Binding-site contacts:
Ligand atom P4 contacts residue LYS29 of chain 1.J at 3.0 Å.
Ligand atom O43 contacts residue LYS19 of chain 1.J at 3.2 Å (salt-bridge).
Ligand atom O53 contacts residue LYS73 of chain 1.I at 3.9 Å.
Ligand atom O52 contacts residue GLY72 of chain 1.I at 2.4 Å (h-bond).
Ligand atom C4 contacts residue LYS31 of chain 1.J at 4.1 Å.
Ligand atom P1 contacts residue LYS73 of chain 1.I at 4.0 Å.
Ligand atom O41 contacts residue LYS29 of chain 1.J at 3.0 Å (salt-bridge).
Ligand atom O52 contacts residue LYS71 of chain 1.I at 3.5 Å.
Ligand atom P5 contacts residue LYS29 of chain 1.J at 3.9 Å.
Ligand atom O43 contacts residue LYS31 of chain 1.J at 4.3 Å.
Ligand atom C6 contacts residue LYS71 of chain 1.I at 4.3 Å.
Ligand atom O43 contacts residue HIS32 of chain 1.J at 4.4 Å.
Ligand atom O11 contacts residue LYS71 of chain 1.I at 4.4 Å.
Ligand atom P4 contacts residue LYS31 of chain 1.J at 4.0 Å.
Ligand atom O4 contacts residue LYS31 of chain 1.J at 4.5 Å.
Ligand atom O5 contacts residue LYS31 of chain 1.J at 3.9 Å.
Ligand atom O12 contacts residue LYS73 of chain 1.I at 4.0 Å.
Ligand atom O11 contacts residue LYS73 of chain 1.I at 2.8 Å (salt-bridge).
Ligand atom P5 contacts residue LYS73 of chain 1.I at 4.1 Å.
Ligand atom O5 contacts residue LYS71 of chain 1.I at 4.1 Å.
Ligand atom O41 contacts residue LYS19 of chain 1.J at 4.4 Å.
Ligand atom C5 contacts residue LYS29 of chain 1.J at 4.0 Å.
Ligand atom O41 contacts residue HIS32 of chain 1.J at 3.6 Å.
Ligand atom C4 contacts residue LYS29 of chain 1.J at 3.9 Å.
Ligand atom O4 contacts residue LYS29 of chain 1.J at 3.0 Å (salt-bridge).
Ligand atom O6 contacts residue LYS73 of chain 1.I at 4.3 Å.
Ligand atom O3 contacts residue LYS71 of chain 1.I at 3.8 Å.
Ligand atom O51 contacts residue LYS29 of chain 1.J at 2.7 Å (salt-bridge).
Ligand atom P4 contacts residue HIS32 of chain 1.J at 4.0 Å.
Ligand atom O52 contacts residue LYS73 of chain 1.I at 3.0 Å (salt-bridge).
Ligand atom P5 contacts residue GLY72 of chain 1.I at 3.9 Å.
Ligand atom O42 contacts residue LYS29 of chain 1.J at 2.8 Å (salt-bridge).
Ligand atom O42 contacts residue LYS31 of chain 1.J at 2.8 Å (salt-bridge).
Ligand atom O5 contacts residue LYS29 of chain 1.J at 3.9 Å.
Ligand atom O42 contacts residue HIS32 of chain 1.J at 3.4 Å.
Ligand atom O1 contacts residue LYS71 of chain 1.I at 4.3 Å.

Sequence of chain 1.J:
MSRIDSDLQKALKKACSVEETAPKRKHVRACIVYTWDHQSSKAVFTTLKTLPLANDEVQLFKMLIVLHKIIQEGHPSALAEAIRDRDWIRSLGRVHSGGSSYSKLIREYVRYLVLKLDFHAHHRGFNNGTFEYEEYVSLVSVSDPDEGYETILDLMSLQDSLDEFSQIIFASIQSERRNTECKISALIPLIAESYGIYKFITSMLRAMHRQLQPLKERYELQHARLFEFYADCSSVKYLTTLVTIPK

Sequence of chain 1.I:
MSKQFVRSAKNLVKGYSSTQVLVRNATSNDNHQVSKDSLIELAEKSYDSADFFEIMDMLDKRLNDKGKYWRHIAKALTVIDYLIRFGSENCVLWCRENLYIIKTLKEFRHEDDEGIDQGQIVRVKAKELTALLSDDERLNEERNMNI

A protein and the small-molecule ligand that binds it are described below.
Small molecule (SMILES): CCCCCCCC(=O)OC[C@H](COP(=O)(O)O[C@@H]1[C@H](O)[C@H](O)[C@@H](OP(=O)(O)O)[C@H](OP(=O)(O)O)[C@H]1O)OC(=O)CCCCCCC